Sequence of chain 1.B:
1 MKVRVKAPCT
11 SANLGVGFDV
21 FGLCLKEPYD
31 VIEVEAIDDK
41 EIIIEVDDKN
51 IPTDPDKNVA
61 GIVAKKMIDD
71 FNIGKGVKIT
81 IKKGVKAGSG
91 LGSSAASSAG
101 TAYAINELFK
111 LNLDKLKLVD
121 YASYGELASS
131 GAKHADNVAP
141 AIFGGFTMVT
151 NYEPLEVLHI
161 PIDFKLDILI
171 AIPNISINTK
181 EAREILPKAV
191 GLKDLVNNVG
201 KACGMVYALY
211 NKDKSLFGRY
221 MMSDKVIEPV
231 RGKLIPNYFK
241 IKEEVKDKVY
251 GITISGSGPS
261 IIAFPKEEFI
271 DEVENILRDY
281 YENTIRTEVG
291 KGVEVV

Binding-site contacts:
Ligand atom O1B contacts residue ALA87 of chain 1.B at 3.5 Å.
Ligand atom C5' contacts residue ALA87 of chain 1.B at 3.7 Å (hydrophobic).
Ligand atom O5' contacts residue SER129 of chain 1.B at 3.8 Å.
Ligand atom O4' contacts residue SER129 of chain 1.B at 2.7 Å (h-bond).
Ligand atom O2' contacts residue PRO52 of chain 1.B at 3.3 Å.
Ligand atom O3G contacts residue ILE1 of chain 1.G at 3.8 Å.
Ligand atom S1G contacts residue SER257 of chain 1.B at 3.5 Å (h-bond).
Ligand atom C2 contacts residue SER93 of chain 1.B at 3.7 Å.
Ligand atom C6 contacts residue SER97 of chain 1.B at 3.5 Å.
Ligand atom O1A contacts residue GLY88 of chain 1.B at 3.8 Å.
Ligand atom N7 contacts residue ASN58 of chain 1.B at 3.5 Å.
Ligand atom N1 contacts residue LYS83 of chain 1.B at 2.9 Å (salt-bridge).
Ligand atom PG contacts residue MG1 of chain 1.I at 3.4 Å.
Ligand atom C2 contacts residue LYS83 of chain 1.B at 3.5 Å.
Ligand atom PB contacts residue GLY88 of chain 1.B at 3.7 Å.
Ligand atom PB contacts residue SER93 of chain 1.B at 3.8 Å.
Ligand atom N6 contacts residue ASN58 of chain 1.B at 3.5 Å (h-bond).
Ligand atom O2B contacts residue MG1 of chain 1.I at 2.4 Å.
Ligand atom C6 contacts residue VAL59 of chain 1.B at 3.8 Å (hydrophobic).
Ligand atom N1 contacts residue SER97 of chain 1.B at 3.5 Å (h-bond).
Ligand atom O2B contacts residue SER93 of chain 1.B at 3.5 Å (h-bond).
Ligand atom C4' contacts residue SER129 of chain 1.B at 3.6 Å.
Ligand atom N6 contacts residue SER97 of chain 1.B at 2.8 Å (h-bond).
Ligand atom S1G contacts residue ILE1 of chain 1.G at 3.5 Å.
Ligand atom C5 contacts residue ILE51 of chain 1.B at 3.8 Å (hydrophobic).
Ligand atom O5' contacts residue SER94 of chain 1.B at 3.7 Å.
Ligand atom O3G contacts residue MG1 of chain 1.I at 3.0 Å.
Ligand atom N6 contacts residue VAL59 of chain 1.B at 3.6 Å.
Ligand atom S1G contacts residue GLY90 of chain 1.B at 3.2 Å.
Ligand atom C5 contacts residue VAL59 of chain 1.B at 3.8 Å (hydrophobic).
Ligand atom O1B contacts residue GLY88 of chain 1.B at 3.3 Å (h-bond).
Ligand atom O3G contacts residue ASN137 of chain 1.B at 3.6 Å (h-bond).
Ligand atom O2G contacts residue MG1 of chain 1.I at 3.0 Å.
Ligand atom O2B contacts residue SER94 of chain 1.B at 3.1 Å (h-bond).
Ligand atom N7 contacts residue VAL59 of chain 1.B at 3.0 Å (h-bond).
Ligand atom O3A contacts residue GLY88 of chain 1.B at 3.0 Å (h-bond).
Ligand atom O3G contacts residue GLY92 of chain 1.B at 3.3 Å.
Ligand atom PB contacts residue MG1 of chain 1.I at 3.7 Å.
Ligand atom C8 contacts residue VAL59 of chain 1.B at 3.6 Å (hydrophobic).
Ligand atom O1B contacts residue SER93 of chain 1.B at 3.1 Å (h-bond).

A protein and the small-molecule ligand that binds it are described below.
Small molecule (SMILES): Nc1ncnc2c1ncn2[C@@H]1O[C@H](COP(=O)(O)OP(=O)(O)OP(O)(O)=S)[C@@H](O)[C@H]1O